Sequence of chain 1.B:
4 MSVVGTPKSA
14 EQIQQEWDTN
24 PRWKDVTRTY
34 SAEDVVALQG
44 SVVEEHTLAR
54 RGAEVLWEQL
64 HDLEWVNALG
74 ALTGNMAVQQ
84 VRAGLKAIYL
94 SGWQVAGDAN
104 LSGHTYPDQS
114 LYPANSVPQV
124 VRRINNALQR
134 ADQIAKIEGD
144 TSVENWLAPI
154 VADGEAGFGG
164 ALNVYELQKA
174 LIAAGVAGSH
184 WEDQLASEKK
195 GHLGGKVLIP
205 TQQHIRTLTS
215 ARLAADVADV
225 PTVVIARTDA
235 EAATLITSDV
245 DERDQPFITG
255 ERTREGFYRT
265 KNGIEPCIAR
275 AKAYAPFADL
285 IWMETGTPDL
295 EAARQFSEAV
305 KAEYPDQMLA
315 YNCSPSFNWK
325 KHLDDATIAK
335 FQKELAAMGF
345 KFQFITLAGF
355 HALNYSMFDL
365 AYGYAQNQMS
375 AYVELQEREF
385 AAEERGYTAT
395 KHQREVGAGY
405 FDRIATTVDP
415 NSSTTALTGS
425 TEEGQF

Binding-site contacts:
Ligand atom C2 contacts residue TYR92 of chain 1.B at 3.0 Å (hydrophobic).
Ligand atom O6 contacts residue ASP156 of chain 1.B at 2.8 Å (salt-bridge).
Ligand atom O6 contacts residue TYR92 of chain 1.B at 3.7 Å.
Ligand atom C1 contacts residue SER94 of chain 1.B at 3.4 Å.
Ligand atom O5 contacts residue MG1 of chain 1.J at 2.2 Å.
Ligand atom C1 contacts residue TRP96 of chain 1.B at 3.9 Å (hydrophobic).
Ligand atom C1 contacts residue ASP156 of chain 1.B at 3.4 Å.
Ligand atom O5 contacts residue ASP156 of chain 1.B at 2.9 Å (salt-bridge).
Ligand atom O5 contacts residue GLY95 of chain 1.B at 3.4 Å (h-bond).
Ligand atom C1 contacts residue GLY95 of chain 1.B at 3.9 Å.
Ligand atom C1 contacts residue QVA194 of chain 1.B at 3.2 Å.
Ligand atom O3 contacts residue QVA194 of chain 1.B at 3.0 Å (h-bond).
Ligand atom O6 contacts residue ARG231 of chain 1.B at 3.0 Å (salt-bridge).
Ligand atom C2 contacts residue ARG231 of chain 1.B at 3.8 Å.
Ligand atom O6 contacts residue MG1 of chain 1.J at 2.0 Å.
Ligand atom C2 contacts residue THR350 of chain 1.B at 3.8 Å.
Ligand atom O6 contacts residue TRP286 of chain 1.B at 3.9 Å.
Ligand atom O4 contacts residue QVA194 of chain 1.B at 2.9 Å.
Ligand atom C2 contacts residue ASP156 of chain 1.B at 3.5 Å.
Ligand atom O4 contacts residue TYR92 of chain 1.B at 3.9 Å.
Ligand atom C1 contacts residue TYR92 of chain 1.B at 3.5 Å (hydrophobic).
Ligand atom O5 contacts residue QVA194 of chain 1.B at 3.8 Å.
Ligand atom O6 contacts residue QVA194 of chain 1.B at 3.6 Å (h-bond).
Ligand atom O3 contacts residue THR350 of chain 1.B at 3.3 Å.
Ligand atom O4 contacts residue ASN316 of chain 1.B at 3.9 Å.
Ligand atom O5 contacts residue TRP96 of chain 1.B at 2.8 Å (h-bond).
Ligand atom O4 contacts residue TRP286 of chain 1.B at 3.6 Å.
Ligand atom O3 contacts residue TYR92 of chain 1.B at 3.6 Å.
Ligand atom O4 contacts residue THR350 of chain 1.B at 3.2 Å.
Ligand atom C2 contacts residue MG1 of chain 1.J at 3.0 Å.
Ligand atom C2 contacts residue TRP286 of chain 1.B at 3.8 Å (hydrophobic).
Ligand atom C1 contacts residue MG1 of chain 1.J at 2.9 Å.
Ligand atom O5 contacts residue ASP111 of chain 1.B at 3.9 Å.
Ligand atom O3 contacts residue TRP96 of chain 1.B at 3.8 Å.
Ligand atom O6 contacts residue HIS183 of chain 1.B at 3.6 Å.
Ligand atom O3 contacts residue SER94 of chain 1.B at 2.6 Å (h-bond).
Ligand atom O4 contacts residue ARG231 of chain 1.B at 3.6 Å (salt-bridge).
Ligand atom O5 contacts residue SER94 of chain 1.B at 3.5 Å (h-bond).
Ligand atom C2 contacts residue QVA194 of chain 1.B at 3.7 Å.
Ligand atom O4 contacts residue MG1 of chain 1.J at 4.0 Å.

The protein below binds the small molecule below.
Small molecule (SMILES): O=C(O)C(=O)O